Sequence of chain 1.A:
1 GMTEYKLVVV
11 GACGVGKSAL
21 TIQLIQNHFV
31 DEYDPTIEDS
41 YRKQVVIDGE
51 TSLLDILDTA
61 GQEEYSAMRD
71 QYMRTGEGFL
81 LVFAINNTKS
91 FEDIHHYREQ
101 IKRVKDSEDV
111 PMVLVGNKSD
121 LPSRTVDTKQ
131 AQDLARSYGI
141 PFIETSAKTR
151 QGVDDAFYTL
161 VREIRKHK

Binding-site contacts:
Ligand atom N contacts residue ARG69 of chain 1.A at 3.4 Å.
Ligand atom C21 contacts residue VAL10 of chain 1.A at 3.5 Å (hydrophobic).
Ligand atom O contacts residue ASP70 of chain 1.A at 2.7 Å (salt-bridge).
Ligand atom C10 contacts residue GLU63 of chain 1.A at 3.6 Å.
Ligand atom C19 contacts residue TYR65 of chain 1.A at 3.5 Å (hydrophobic).
Ligand atom C18 contacts residue ALA60 of chain 1.A at 3.8 Å (hydrophobic).
Ligand atom C14 contacts residue PRO35 of chain 1.A at 3.4 Å (hydrophobic).
Ligand atom CL contacts residue GLN100 of chain 1.A at 3.7 Å.
Ligand atom C9 contacts residue TYR65 of chain 1.A at 3.6 Å (hydrophobic).
Ligand atom C5 contacts residue ASP70 of chain 1.A at 3.4 Å.
Ligand atom N contacts residue GLU64 of chain 1.A at 3.1 Å (salt-bridge).
Ligand atom O1 contacts residue CYS13 of chain 1.A at 3.7 Å.
Ligand atom C12 contacts residue GLY61 of chain 1.A at 3.2 Å.
Ligand atom C15 contacts residue CYS13 of chain 1.A at 1.8 Å (hydrophobic).
Ligand atom C11 contacts residue GLY11 of chain 1.A at 3.7 Å.
Ligand atom C17 contacts residue ALA60 of chain 1.A at 3.4 Å (hydrophobic).
Ligand atom C7 contacts residue GLU64 of chain 1.A at 3.5 Å.
Ligand atom C14 contacts residue GLY61 of chain 1.A at 3.5 Å.
Ligand atom C4 contacts residue MET73 of chain 1.A at 3.8 Å (hydrophobic).
Ligand atom C5 contacts residue ARG69 of chain 1.A at 3.7 Å.
Ligand atom C11 contacts residue TYR97 of chain 1.A at 3.5 Å (hydrophobic).
Ligand atom C contacts residue TYR97 of chain 1.A at 3.8 Å (hydrophobic).
Ligand atom N3 contacts residue CYS13 of chain 1.A at 3.6 Å.
Ligand atom CL contacts residue ILE101 of chain 1.A at 3.8 Å.
Ligand atom C14 contacts residue CYS13 of chain 1.A at 2.8 Å (hydrophobic).
Ligand atom O contacts residue ARG69 of chain 1.A at 3.2 Å.
Ligand atom C6 contacts residue TYR65 of chain 1.A at 3.3 Å (hydrophobic).
Ligand atom O1 contacts residue LYS17 of chain 1.A at 2.8 Å (salt-bridge).
Ligand atom C3 contacts residue MET73 of chain 1.A at 3.6 Å (hydrophobic).
Ligand atom C4 contacts residue ASP70 of chain 1.A at 3.3 Å.
Ligand atom CL contacts residue VAL104 of chain 1.A at 3.6 Å.
Ligand atom C7 contacts residue TYR65 of chain 1.A at 3.8 Å (hydrophobic).
Ligand atom C16 contacts residue GLY11 of chain 1.A at 3.0 Å.
Ligand atom C16 contacts residue LYS17 of chain 1.A at 3.5 Å.
Ligand atom N contacts residue TYR65 of chain 1.A at 3.6 Å.
Ligand atom O contacts residue TYR65 of chain 1.A at 3.4 Å.
Ligand atom C5 contacts residue TYR65 of chain 1.A at 3.4 Å (hydrophobic).
Ligand atom C20 contacts residue VAL10 of chain 1.A at 3.6 Å (hydrophobic).
Ligand atom O2 contacts residue ARG69 of chain 1.A at 2.8 Å (salt-bridge).
Ligand atom C13 contacts residue CYS13 of chain 1.A at 3.2 Å (hydrophobic).

The protein below binds the small molecule below.
Small molecule (SMILES): C=CC(=O)N1CC(N2CCN(C(=O)CNc3cc(C4(C)CC4)c(Cl)cc3O)CC2)C1